Sequence of chain 5.J:
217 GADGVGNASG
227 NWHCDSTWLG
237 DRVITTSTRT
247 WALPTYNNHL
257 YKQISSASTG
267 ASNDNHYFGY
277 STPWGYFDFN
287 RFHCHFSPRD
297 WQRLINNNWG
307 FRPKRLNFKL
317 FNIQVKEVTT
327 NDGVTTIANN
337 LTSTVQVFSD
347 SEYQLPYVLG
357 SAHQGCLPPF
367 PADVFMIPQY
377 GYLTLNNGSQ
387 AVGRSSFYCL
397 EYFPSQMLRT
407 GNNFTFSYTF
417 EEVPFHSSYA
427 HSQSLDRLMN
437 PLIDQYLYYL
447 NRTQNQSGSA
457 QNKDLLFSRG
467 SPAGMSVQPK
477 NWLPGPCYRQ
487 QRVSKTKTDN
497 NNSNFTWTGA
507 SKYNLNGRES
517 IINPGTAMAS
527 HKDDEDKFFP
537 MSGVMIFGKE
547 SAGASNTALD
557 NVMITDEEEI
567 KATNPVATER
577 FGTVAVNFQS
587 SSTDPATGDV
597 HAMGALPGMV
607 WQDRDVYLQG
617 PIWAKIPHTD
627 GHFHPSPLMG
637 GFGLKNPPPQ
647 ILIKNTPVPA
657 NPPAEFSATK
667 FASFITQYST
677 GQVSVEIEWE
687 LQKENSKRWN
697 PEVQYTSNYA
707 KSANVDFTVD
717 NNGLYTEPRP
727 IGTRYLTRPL

Binding-site contacts:
Ligand atom N1 contacts residue HIS628 of chain 5.J at 2.5 Å (h-bond).
Ligand atom C5 contacts residue HIS630 of chain 4.J at 4.3 Å.
Ligand atom C4 contacts residue HIS630 of chain 4.J at 3.2 Å.
Ligand atom N3 contacts residue HIS628 of chain 5.J at 4.3 Å.
Ligand atom N1 contacts residue HIS630 of chain 4.J at 4.2 Å.
Ligand atom C5 contacts residue HIS628 of chain 5.J at 4.2 Å.
Ligand atom O2 contacts residue ASP626 of chain 5.J at 4.1 Å.
Ligand atom C2 contacts residue HIS630 of chain 4.J at 3.2 Å.
Ligand atom C5 contacts residue PHE629 of chain 4.J at 4.0 Å (hydrophobic).
Ligand atom C6 contacts residue PHE629 of chain 5.J at 4.0 Å (hydrophobic).
Ligand atom N1 contacts residue PHE629 of chain 5.J at 4.1 Å.
Ligand atom N4 contacts residue HIS630 of chain 4.J at 3.0 Å.
Ligand atom N4 contacts residue PHE629 of chain 4.J at 4.4 Å.
Ligand atom C2 contacts residue HIS628 of chain 5.J at 3.3 Å.
Ligand atom O2 contacts residue HIS630 of chain 4.J at 3.5 Å.
Ligand atom N3 contacts residue HIS630 of chain 4.J at 2.6 Å (h-bond).
Ligand atom C6 contacts residue HIS628 of chain 5.J at 3.1 Å.
Ligand atom N4 contacts residue PRO631 of chain 4.J at 4.4 Å.
Ligand atom O2 contacts residue GLY627 of chain 5.J at 3.8 Å.
Ligand atom O2 contacts residue HIS628 of chain 5.J at 3.5 Å (h-bond).
Ligand atom N1 contacts residue TRP607 of chain 4.J at 4.5 Å.

Sequence of chain 4.J:
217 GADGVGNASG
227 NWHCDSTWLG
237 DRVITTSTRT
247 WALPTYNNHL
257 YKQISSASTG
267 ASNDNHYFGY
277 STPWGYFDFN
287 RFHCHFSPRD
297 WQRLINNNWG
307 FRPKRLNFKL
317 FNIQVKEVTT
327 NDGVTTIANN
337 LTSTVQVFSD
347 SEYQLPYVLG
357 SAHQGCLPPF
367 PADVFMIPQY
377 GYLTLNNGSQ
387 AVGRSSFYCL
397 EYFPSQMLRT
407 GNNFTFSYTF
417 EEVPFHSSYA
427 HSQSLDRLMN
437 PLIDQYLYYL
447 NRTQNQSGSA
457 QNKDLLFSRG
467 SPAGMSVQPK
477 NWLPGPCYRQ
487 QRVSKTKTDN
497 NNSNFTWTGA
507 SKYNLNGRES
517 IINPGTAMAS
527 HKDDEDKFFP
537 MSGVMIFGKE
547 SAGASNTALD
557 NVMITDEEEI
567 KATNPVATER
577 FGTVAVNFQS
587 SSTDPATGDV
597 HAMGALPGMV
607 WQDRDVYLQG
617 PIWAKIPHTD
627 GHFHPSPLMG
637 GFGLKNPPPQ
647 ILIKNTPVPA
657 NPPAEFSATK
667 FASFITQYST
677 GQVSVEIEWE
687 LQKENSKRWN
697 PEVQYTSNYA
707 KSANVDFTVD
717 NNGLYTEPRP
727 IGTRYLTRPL

The small molecule below binds the protein below.
Small molecule (SMILES): Nc1ccnc(=O)[nH]1